Binding-site contacts:
Ligand atom C5 contacts residue LEU909 of chain 1.B at 4.3 Å (hydrophobic).
Ligand atom O4 contacts residue LEU909 of chain 1.B at 3.9 Å.
Ligand atom C1 contacts residue GLN1058 of chain 1.B at 4.2 Å.
Ligand atom C7 contacts residue ASN704 of chain 1.B at 3.1 Å.
Ligand atom O6 contacts residue GLN913 of chain 1.B at 3.8 Å.
Ligand atom O7 contacts residue LEU909 of chain 1.B at 3.4 Å.
Ligand atom O6 contacts residue PHE705 of chain 1.B at 4.4 Å.
Ligand atom C2 contacts residue ASN704 of chain 1.B at 2.4 Å.
Ligand atom O5 contacts residue ASN704 of chain 1.B at 2.3 Å (h-bond).
Ligand atom C8 contacts residue LEU909 of chain 1.B at 4.2 Å (hydrophobic).
Ligand atom C7 contacts residue LEU909 of chain 1.B at 3.8 Å (hydrophobic).
Ligand atom O6 contacts residue THR706 of chain 1.B at 4.4 Å.
Ligand atom C4 contacts residue ASN704 of chain 1.B at 4.2 Å.
Ligand atom O7 contacts residue ASN704 of chain 1.B at 3.1 Å (h-bond).
Ligand atom O7 contacts residue GLN1058 of chain 1.B at 3.5 Å (h-bond).
Ligand atom C8 contacts residue ASN704 of chain 1.B at 4.3 Å.
Ligand atom C3 contacts residue LEU909 of chain 1.B at 4.3 Å (hydrophobic).
Ligand atom C3 contacts residue ASN704 of chain 1.B at 3.7 Å.
Ligand atom O5 contacts residue GLN1058 of chain 1.B at 4.4 Å.
Ligand atom N2 contacts residue ASN704 of chain 1.B at 2.8 Å (h-bond).
Ligand atom C1 contacts residue ASN704 of chain 1.B at 1.4 Å.
Ligand atom C5 contacts residue ASN704 of chain 1.B at 3.6 Å.

Sequence of chain 1.B:
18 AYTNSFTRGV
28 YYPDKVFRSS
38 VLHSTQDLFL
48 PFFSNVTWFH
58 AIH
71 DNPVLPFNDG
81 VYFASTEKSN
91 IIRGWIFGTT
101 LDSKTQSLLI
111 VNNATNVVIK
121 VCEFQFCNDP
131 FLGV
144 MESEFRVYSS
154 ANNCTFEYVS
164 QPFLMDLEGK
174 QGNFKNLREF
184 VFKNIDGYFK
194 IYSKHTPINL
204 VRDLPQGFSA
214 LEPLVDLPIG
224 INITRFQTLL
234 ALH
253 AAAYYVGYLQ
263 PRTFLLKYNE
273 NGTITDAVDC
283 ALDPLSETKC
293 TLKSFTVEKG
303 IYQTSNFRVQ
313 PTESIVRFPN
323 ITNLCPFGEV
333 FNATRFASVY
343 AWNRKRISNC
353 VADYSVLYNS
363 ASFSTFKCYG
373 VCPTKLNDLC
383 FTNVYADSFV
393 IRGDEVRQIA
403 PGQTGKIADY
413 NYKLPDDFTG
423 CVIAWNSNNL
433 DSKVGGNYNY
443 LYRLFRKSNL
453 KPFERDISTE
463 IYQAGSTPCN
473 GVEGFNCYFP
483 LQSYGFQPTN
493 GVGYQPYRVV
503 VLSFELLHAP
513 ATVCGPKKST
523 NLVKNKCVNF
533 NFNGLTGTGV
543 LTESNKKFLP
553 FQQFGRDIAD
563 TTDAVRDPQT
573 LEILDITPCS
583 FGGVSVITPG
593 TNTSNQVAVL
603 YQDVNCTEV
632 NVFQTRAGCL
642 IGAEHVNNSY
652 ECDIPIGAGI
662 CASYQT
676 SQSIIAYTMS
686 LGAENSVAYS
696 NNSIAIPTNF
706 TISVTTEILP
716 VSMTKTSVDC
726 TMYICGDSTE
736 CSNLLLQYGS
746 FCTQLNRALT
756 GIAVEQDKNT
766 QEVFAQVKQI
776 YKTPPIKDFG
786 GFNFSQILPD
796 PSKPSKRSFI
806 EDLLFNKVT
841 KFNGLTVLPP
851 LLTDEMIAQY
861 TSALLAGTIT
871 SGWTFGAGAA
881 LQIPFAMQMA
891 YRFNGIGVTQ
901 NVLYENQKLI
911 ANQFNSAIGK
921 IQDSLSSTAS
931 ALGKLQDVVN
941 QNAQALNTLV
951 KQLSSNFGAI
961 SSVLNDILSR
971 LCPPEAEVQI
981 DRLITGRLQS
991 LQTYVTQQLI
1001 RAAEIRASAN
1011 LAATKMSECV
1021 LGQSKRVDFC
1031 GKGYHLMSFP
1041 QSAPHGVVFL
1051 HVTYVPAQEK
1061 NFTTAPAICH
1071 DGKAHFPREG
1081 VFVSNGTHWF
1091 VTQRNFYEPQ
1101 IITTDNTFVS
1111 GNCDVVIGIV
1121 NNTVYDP

A protein and the small-molecule ligand that binds it are described below.
Small molecule (SMILES): CC(=O)N[C@H]1[C@H](O[C@H]2[C@H](O)[C@@H](NC(C)=O)CO[C@@H]2CO)O[C@H](CO)[C@@H](O)[C@@H]1O